A small-molecule ligand and the protein it binds are described below.
Small molecule (SMILES): CC(=O)Nc1ccc([C@H]2CC=NO2)cc1

Sequence of chain 2.A:
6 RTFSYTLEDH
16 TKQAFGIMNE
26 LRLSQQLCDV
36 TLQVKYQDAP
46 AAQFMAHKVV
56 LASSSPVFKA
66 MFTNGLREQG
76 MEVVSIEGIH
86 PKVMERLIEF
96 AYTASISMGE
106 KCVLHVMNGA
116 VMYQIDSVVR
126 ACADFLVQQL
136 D

Binding-site contacts:
Ligand atom O03 contacts residue HIS110 of chain 2.A at 4.4 Å.
Ligand atom C11 contacts residue HIS85 of chain 2.A at 4.3 Å.
Ligand atom N04 contacts residue HIS110 of chain 2.A at 3.8 Å.
Ligand atom C05 contacts residue CYS107 of chain 2.A at 1.8 Å (hydrophobic).
Ligand atom O03 contacts residue CYS107 of chain 2.A at 3.9 Å.
Ligand atom N04 contacts residue CYS107 of chain 2.A at 2.6 Å (h-bond).
Ligand atom C02 contacts residue CYS107 of chain 2.A at 4.1 Å (hydrophobic).
Ligand atom C05 contacts residue LYS87 of chain 2.A at 3.6 Å.
Ligand atom C01 contacts residue LYS87 of chain 2.A at 4.0 Å.
Ligand atom C01 contacts residue CYS107 of chain 2.A at 3.1 Å (hydrophobic).